Binding-site contacts:
Ligand atom O6 contacts residue THR58 of chain 4.A at 3.9 Å.
Ligand atom O2 contacts residue ASN255 of chain 3.A at 3.9 Å.
Ligand atom N9 contacts residue THR58 of chain 4.A at 3.7 Å.
Ligand atom O6 contacts residue TYR9 of chain 4.A at 4.1 Å.
Ligand atom C5 contacts residue PHE160 of chain 3.A at 3.3 Å (hydrophobic).
Ligand atom C2 contacts residue ASN255 of chain 3.A at 3.8 Å.
Ligand atom N3 contacts residue PHE160 of chain 3.A at 3.7 Å.
Ligand atom O2 contacts residue ARG177 of chain 3.A at 2.8 Å (salt-bridge).
Ligand atom C6 contacts residue PHE160 of chain 3.A at 3.4 Å (hydrophobic).
Ligand atom O2 contacts residue PHE160 of chain 3.A at 3.9 Å.
Ligand atom N1 contacts residue PHE160 of chain 3.A at 3.5 Å.
Ligand atom N9 contacts residue PHE160 of chain 3.A at 3.5 Å.
Ligand atom C4 contacts residue ARG177 of chain 3.A at 3.9 Å.
Ligand atom C6 contacts residue GLN229 of chain 3.A at 3.7 Å.
Ligand atom O6 contacts residue GLN229 of chain 3.A at 3.0 Å (h-bond).
Ligand atom O2 contacts residue SER227 of chain 3.A at 3.6 Å.
Ligand atom N8 contacts residue PHE160 of chain 3.A at 3.6 Å.
Ligand atom N8 contacts residue ASP59 of chain 4.A at 3.7 Å.
Ligand atom N7 contacts residue PHE160 of chain 3.A at 3.6 Å.
Ligand atom C5 contacts residue THR58 of chain 4.A at 3.7 Å.
Ligand atom N1 contacts residue GLN229 of chain 3.A at 3.0 Å (h-bond).
Ligand atom C4 contacts residue PHE160 of chain 3.A at 3.4 Å (hydrophobic).
Ligand atom N3 contacts residue ARG177 of chain 3.A at 3.2 Å (salt-bridge).
Ligand atom N8 contacts residue THR58 of chain 4.A at 3.1 Å (h-bond).
Ligand atom N7 contacts residue ALA57 of chain 4.A at 3.5 Å.
Ligand atom N8 contacts residue ALA57 of chain 4.A at 3.8 Å.
Ligand atom O6 contacts residue PHE160 of chain 3.A at 3.8 Å.
Ligand atom O6 contacts residue ILE55 of chain 4.A at 3.4 Å.
Ligand atom N8 contacts residue LEU171 of chain 3.A at 3.7 Å.
Ligand atom O2 contacts residue VAL228 of chain 3.A at 2.9 Å (h-bond).
Ligand atom C2 contacts residue VAL228 of chain 3.A at 4.0 Å (hydrophobic).
Ligand atom O2 contacts residue GLN229 of chain 3.A at 3.8 Å.
Ligand atom C4 contacts residue THR58 of chain 4.A at 4.1 Å.
Ligand atom C4 contacts residue ASN255 of chain 3.A at 4.0 Å.
Ligand atom N3 contacts residue ASN255 of chain 3.A at 3.3 Å (h-bond).
Ligand atom N7 contacts residue THR58 of chain 4.A at 2.7 Å (h-bond).
Ligand atom C2 contacts residue ARG177 of chain 3.A at 3.5 Å.
Ligand atom N9 contacts residue LEU171 of chain 3.A at 3.9 Å.
Ligand atom C2 contacts residue PHE160 of chain 3.A at 3.7 Å (hydrophobic).
Ligand atom C2 contacts residue GLN229 of chain 3.A at 3.9 Å.

Sequence of chain 3.A:
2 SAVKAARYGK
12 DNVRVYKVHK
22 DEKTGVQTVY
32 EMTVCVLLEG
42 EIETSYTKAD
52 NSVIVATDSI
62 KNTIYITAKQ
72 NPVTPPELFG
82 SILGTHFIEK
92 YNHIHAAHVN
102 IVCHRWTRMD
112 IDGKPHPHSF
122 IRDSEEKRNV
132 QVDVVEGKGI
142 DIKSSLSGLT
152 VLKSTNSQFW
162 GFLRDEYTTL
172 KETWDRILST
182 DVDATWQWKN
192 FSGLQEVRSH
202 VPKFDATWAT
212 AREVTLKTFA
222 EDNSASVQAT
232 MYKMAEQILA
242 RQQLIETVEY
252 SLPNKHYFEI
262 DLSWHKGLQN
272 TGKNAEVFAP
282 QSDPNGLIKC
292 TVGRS

Sequence of chain 4.A:
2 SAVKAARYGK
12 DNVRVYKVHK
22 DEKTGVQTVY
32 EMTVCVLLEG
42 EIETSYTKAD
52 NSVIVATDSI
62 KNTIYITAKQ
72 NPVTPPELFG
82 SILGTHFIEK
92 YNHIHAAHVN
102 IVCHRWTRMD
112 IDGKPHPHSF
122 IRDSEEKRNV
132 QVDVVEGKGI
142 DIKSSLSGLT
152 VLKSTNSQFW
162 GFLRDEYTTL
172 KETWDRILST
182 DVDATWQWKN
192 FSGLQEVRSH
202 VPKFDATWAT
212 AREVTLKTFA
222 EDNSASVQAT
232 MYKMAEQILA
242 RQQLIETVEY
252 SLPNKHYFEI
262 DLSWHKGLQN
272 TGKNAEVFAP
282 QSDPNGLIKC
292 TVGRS

The protein below binds the small molecule below.
Small molecule (SMILES): O=c1[nH]c(=O)c2nn[nH]c2[nH]1